Sequence of chain 2.B:
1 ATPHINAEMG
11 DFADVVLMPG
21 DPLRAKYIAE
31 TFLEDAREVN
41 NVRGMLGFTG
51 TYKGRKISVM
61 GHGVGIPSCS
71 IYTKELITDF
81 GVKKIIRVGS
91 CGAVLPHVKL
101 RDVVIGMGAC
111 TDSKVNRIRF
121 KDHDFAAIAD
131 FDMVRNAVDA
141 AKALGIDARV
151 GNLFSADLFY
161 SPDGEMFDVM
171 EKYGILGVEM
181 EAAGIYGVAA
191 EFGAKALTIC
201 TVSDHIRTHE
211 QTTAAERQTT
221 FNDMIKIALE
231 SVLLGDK

Binding-site contacts:
Ligand atom O2' contacts residue GLU179 of chain 1.C at 3.2 Å.
Ligand atom C5' contacts residue PHE159 of chain 1.C at 3.9 Å (hydrophobic).
Ligand atom N3 contacts residue VAL178 of chain 1.C at 3.4 Å (h-bond).
Ligand atom C4 contacts residue PHE159 of chain 1.C at 3.6 Å (hydrophobic).
Ligand atom C5 contacts residue PHE159 of chain 1.C at 3.6 Å (hydrophobic).
Ligand atom O4' contacts residue SER90 of chain 1.C at 2.9 Å (h-bond).
Ligand atom O3' contacts residue PO41 of chain 1.H at 3.3 Å (h-bond).
Ligand atom O5' contacts residue HIS4 of chain 2.B at 2.6 Å (h-bond).
Ligand atom O2' contacts residue ARG87 of chain 1.C at 3.2 Å (salt-bridge).
Ligand atom N7 contacts residue PHE159 of chain 1.C at 3.8 Å.
Ligand atom C2 contacts residue MET180 of chain 1.C at 3.4 Å (hydrophobic).
Ligand atom N7 contacts residue ASP204 of chain 1.C at 3.9 Å.
Ligand atom N3 contacts residue GLU179 of chain 1.C at 3.5 Å.
Ligand atom O4' contacts residue PO41 of chain 1.H at 3.8 Å.
Ligand atom C5 contacts residue VAL178 of chain 1.C at 3.8 Å (hydrophobic).
Ligand atom C8 contacts residue PHE159 of chain 1.C at 3.9 Å (hydrophobic).
Ligand atom C5' contacts residue ARG43 of chain 2.B at 3.6 Å.
Ligand atom C3' contacts residue MET180 of chain 1.C at 3.9 Å (hydrophobic).
Ligand atom C6' contacts residue HIS4 of chain 2.B at 3.8 Å.
Ligand atom N9 contacts residue VAL178 of chain 1.C at 3.5 Å (h-bond).
Ligand atom C5' contacts residue HIS4 of chain 2.B at 3.5 Å.
Ligand atom C2' contacts residue PO41 of chain 1.H at 3.7 Å.
Ligand atom C8 contacts residue ASP204 of chain 1.C at 3.6 Å.
Ligand atom C8 contacts residue GLY92 of chain 1.C at 3.8 Å.
Ligand atom O5' contacts residue ARG43 of chain 2.B at 3.5 Å (salt-bridge).
Ligand atom C6' contacts residue ARG43 of chain 2.B at 3.0 Å.
Ligand atom C2 contacts residue VAL178 of chain 1.C at 3.6 Å (hydrophobic).
Ligand atom N3 contacts residue MET180 of chain 1.C at 3.5 Å.
Ligand atom C2' contacts residue SER90 of chain 1.C at 3.4 Å.
Ligand atom O2' contacts residue SER90 of chain 1.C at 2.5 Å (h-bond).
Ligand atom C4' contacts residue SER90 of chain 1.C at 3.7 Å.
Ligand atom C4 contacts residue VAL178 of chain 1.C at 3.3 Å (hydrophobic).
Ligand atom C4' contacts residue PO41 of chain 1.H at 3.5 Å.
Ligand atom N1 contacts residue VAL178 of chain 1.C at 3.4 Å.
Ligand atom O3' contacts residue GLU181 of chain 1.C at 3.6 Å.
Ligand atom C2' contacts residue GLU179 of chain 1.C at 3.6 Å.
Ligand atom C1' contacts residue SER90 of chain 1.C at 3.4 Å.
Ligand atom C7 contacts residue ILE206 of chain 1.C at 3.6 Å (hydrophobic).
Ligand atom C2 contacts residue GLU179 of chain 1.C at 3.6 Å.
Ligand atom O2' contacts residue PO41 of chain 1.H at 2.7 Å (h-bond).

This protein binds this small molecule.
Small molecule (SMILES): Cc1ncnc2c1ncn2[C@@H]1O[C@H]([C@@H](C)O)[C@@H](O)[C@H]1O

Sequence of chain 1.C:
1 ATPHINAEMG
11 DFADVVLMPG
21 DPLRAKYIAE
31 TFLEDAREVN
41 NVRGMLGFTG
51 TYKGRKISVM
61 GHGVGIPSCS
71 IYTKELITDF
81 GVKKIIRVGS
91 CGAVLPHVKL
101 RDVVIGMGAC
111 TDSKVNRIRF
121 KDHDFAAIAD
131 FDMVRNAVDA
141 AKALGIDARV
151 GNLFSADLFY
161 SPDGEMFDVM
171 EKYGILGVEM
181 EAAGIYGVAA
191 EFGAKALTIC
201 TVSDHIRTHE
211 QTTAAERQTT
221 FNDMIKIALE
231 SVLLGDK